This small molecule binds to this protein.
Small molecule (SMILES): O=C(CI)NCC(=O)N1CN(C(=O)CNC(=O)CI)CN(C(=O)CNC(=O)CI)C1

Sequence of chain 1.A:
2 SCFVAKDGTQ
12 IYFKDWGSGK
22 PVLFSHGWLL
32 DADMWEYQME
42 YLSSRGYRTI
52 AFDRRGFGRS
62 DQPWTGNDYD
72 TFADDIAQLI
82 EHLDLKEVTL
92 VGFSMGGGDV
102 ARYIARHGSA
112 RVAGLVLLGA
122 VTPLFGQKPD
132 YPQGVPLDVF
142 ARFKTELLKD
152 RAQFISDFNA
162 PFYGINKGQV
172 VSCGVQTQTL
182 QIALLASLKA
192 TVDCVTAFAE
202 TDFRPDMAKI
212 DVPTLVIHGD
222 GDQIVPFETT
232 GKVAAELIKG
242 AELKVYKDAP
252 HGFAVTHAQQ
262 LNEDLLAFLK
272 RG

Sequence of chain 1.C:
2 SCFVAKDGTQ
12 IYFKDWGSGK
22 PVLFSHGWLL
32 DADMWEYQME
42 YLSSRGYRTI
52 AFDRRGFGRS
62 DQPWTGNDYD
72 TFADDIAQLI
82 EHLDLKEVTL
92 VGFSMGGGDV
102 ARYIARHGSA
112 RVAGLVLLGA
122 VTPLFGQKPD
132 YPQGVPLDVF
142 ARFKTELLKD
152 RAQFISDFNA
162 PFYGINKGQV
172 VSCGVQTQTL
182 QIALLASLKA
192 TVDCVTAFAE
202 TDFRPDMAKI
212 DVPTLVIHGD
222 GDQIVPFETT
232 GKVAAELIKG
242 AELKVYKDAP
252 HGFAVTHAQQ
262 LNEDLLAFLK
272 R

Sequence of chain 1.B:
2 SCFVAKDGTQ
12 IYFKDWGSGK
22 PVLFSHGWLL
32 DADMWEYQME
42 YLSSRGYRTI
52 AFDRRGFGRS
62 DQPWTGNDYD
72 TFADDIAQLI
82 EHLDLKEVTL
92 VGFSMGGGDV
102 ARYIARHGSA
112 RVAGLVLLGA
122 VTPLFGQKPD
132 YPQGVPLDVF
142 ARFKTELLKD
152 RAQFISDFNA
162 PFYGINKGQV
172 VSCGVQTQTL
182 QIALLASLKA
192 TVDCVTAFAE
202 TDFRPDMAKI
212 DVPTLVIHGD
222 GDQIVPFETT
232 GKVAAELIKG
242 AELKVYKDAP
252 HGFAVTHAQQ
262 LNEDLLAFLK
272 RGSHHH

Binding-site contacts:
Ligand atom C14 contacts residue GLN11 of chain 1.C at 4.0 Å.
Ligand atom O3 contacts residue CYS3 of chain 1.B at 4.2 Å.
Ligand atom O6 contacts residue CYS3 of chain 1.C at 3.9 Å.
Ligand atom N5 contacts residue CYS3 of chain 1.B at 3.7 Å.
Ligand atom C15 contacts residue VAL5 of chain 1.C at 4.5 Å (hydrophobic).
Ligand atom O1 contacts residue CYS3 of chain 1.A at 4.3 Å.
Ligand atom C9 contacts residue GLN11 of chain 1.B at 3.8 Å.
Ligand atom C7 contacts residue GLN11 of chain 1.A at 3.8 Å.
Ligand atom C11 contacts residue CYS3 of chain 1.B at 1.8 Å (hydrophobic).
Ligand atom C7 contacts residue PHE4 of chain 1.A at 3.7 Å (hydrophobic).
Ligand atom C5 contacts residue GLN11 of chain 1.A at 3.4 Å.
Ligand atom C11 contacts residue VAL5 of chain 1.B at 4.5 Å (hydrophobic).
Ligand atom O2 contacts residue CYS3 of chain 1.A at 3.6 Å (h-bond).
Ligand atom N6 contacts residue CYS3 of chain 1.C at 2.9 Å (h-bond).
Ligand atom C7 contacts residue CYS3 of chain 1.A at 1.8 Å (hydrophobic).
Ligand atom C15 contacts residue GLN11 of chain 1.C at 3.5 Å.
Ligand atom C10 contacts residue GLN11 of chain 1.B at 3.5 Å.
Ligand atom C6 contacts residue GLN11 of chain 1.A at 3.8 Å.
Ligand atom N4 contacts residue CYS3 of chain 1.A at 3.3 Å (h-bond).
Ligand atom N4 contacts residue GLN11 of chain 1.A at 3.1 Å (h-bond).
Ligand atom C14 contacts residue VAL5 of chain 1.C at 4.3 Å (hydrophobic).
Ligand atom C15 contacts residue PHE4 of chain 1.C at 3.9 Å (hydrophobic).
Ligand atom C7 contacts residue VAL5 of chain 1.A at 4.4 Å (hydrophobic).
Ligand atom O4 contacts residue GLN11 of chain 1.B at 2.8 Å (h-bond).
Ligand atom C10 contacts residue CYS3 of chain 1.B at 2.7 Å (hydrophobic).
Ligand atom O4 contacts residue CYS3 of chain 1.B at 3.1 Å (h-bond).
Ligand atom C6 contacts residue CYS3 of chain 1.A at 2.7 Å (hydrophobic).
Ligand atom C13 contacts residue CYS3 of chain 1.C at 4.3 Å (hydrophobic).
Ligand atom C15 contacts residue CYS3 of chain 1.C at 1.8 Å (hydrophobic).
Ligand atom O6 contacts residue VAL5 of chain 1.C at 3.5 Å.
Ligand atom C6 contacts residue VAL5 of chain 1.A at 4.2 Å (hydrophobic).
Ligand atom O5 contacts residue GLN11 of chain 1.C at 3.5 Å (h-bond).
Ligand atom O2 contacts residue VAL5 of chain 1.A at 4.0 Å.
Ligand atom N5 contacts residue VAL5 of chain 1.B at 4.1 Å.
Ligand atom N6 contacts residue GLN11 of chain 1.C at 4.3 Å.
Ligand atom N5 contacts residue GLN11 of chain 1.B at 3.9 Å.
Ligand atom C11 contacts residue PHE4 of chain 1.B at 3.8 Å (hydrophobic).
Ligand atom C11 contacts residue GLN11 of chain 1.B at 4.1 Å.
Ligand atom C14 contacts residue CYS3 of chain 1.C at 2.8 Å (hydrophobic).